Binding-site contacts:
Ligand atom N2 contacts residue ILE201 of chain 1.A at 3.5 Å.
Ligand atom O15 contacts residue SER232 of chain 1.A at 3.3 Å.
Ligand atom C2 contacts residue ASP156 of chain 1.A at 3.6 Å.
Ligand atom O16 contacts residue VAL158 of chain 1.A at 3.8 Å.
Ligand atom N2 contacts residue ASP156 of chain 1.A at 2.8 Å (salt-bridge).
Ligand atom C14 contacts residue GLY230 of chain 1.A at 3.8 Å.
Ligand atom O6 contacts residue VAL158 of chain 1.A at 3.4 Å.
Ligand atom N9 contacts residue PHE106 of chain 1.A at 3.7 Å.
Ligand atom N3 contacts residue MET260 of chain 1.A at 3.2 Å.
Ligand atom O6 contacts residue ASP156 of chain 1.A at 3.6 Å.
Ligand atom C7 contacts residue MET260 of chain 1.A at 3.7 Å (hydrophobic).
Ligand atom N11 contacts residue PHE106 of chain 1.A at 3.8 Å.
Ligand atom O16 contacts residue GLY230 of chain 1.A at 3.8 Å.
Ligand atom N11 contacts residue GLY230 of chain 1.A at 3.5 Å (h-bond).
Ligand atom C8 contacts residue PHE106 of chain 1.A at 3.6 Å (hydrophobic).
Ligand atom N3 contacts residue PHE106 of chain 1.A at 3.7 Å.
Ligand atom N1 contacts residue VAL158 of chain 1.A at 3.5 Å.
Ligand atom C4 contacts residue MET260 of chain 1.A at 3.5 Å (hydrophobic).
Ligand atom C6 contacts residue VAL158 of chain 1.A at 3.7 Å (hydrophobic).
Ligand atom N11 contacts residue LEU231 of chain 1.A at 3.4 Å (h-bond).
Ligand atom O6 contacts residue GLY230 of chain 1.A at 3.0 Å (h-bond).
Ligand atom C8 contacts residue MET260 of chain 1.A at 3.8 Å (hydrophobic).
Ligand atom C4 contacts residue PHE106 of chain 1.A at 3.6 Å (hydrophobic).
Ligand atom C19 contacts residue THR159 of chain 1.A at 3.0 Å.
Ligand atom C14 contacts residue PHE106 of chain 1.A at 3.7 Å (hydrophobic).
Ligand atom N2 contacts residue SER103 of chain 1.A at 3.2 Å (h-bond).
Ligand atom C6 contacts residue ASP156 of chain 1.A at 3.6 Å.
Ligand atom C20 contacts residue LEU231 of chain 1.A at 3.7 Å (hydrophobic).
Ligand atom C7 contacts residue PHE106 of chain 1.A at 3.6 Å (hydrophobic).
Ligand atom C2 contacts residue MET260 of chain 1.A at 3.6 Å (hydrophobic).
Ligand atom O15 contacts residue LEU231 of chain 1.A at 2.3 Å (h-bond).
Ligand atom C20 contacts residue SER232 of chain 1.A at 2.8 Å.
Ligand atom O6 contacts residue GLN203 of chain 1.A at 3.2 Å (h-bond).
Ligand atom O6 contacts residue GLY229 of chain 1.A at 3.5 Å.
Ligand atom C10 contacts residue LEU231 of chain 1.A at 3.4 Å (hydrophobic).
Ligand atom C14 contacts residue LEU231 of chain 1.A at 3.0 Å (hydrophobic).
Ligand atom C10 contacts residue MET260 of chain 1.A at 3.6 Å (hydrophobic).
Ligand atom C20 contacts residue GLY230 of chain 1.A at 3.6 Å.
Ligand atom C18 contacts residue PHE106 of chain 1.A at 3.6 Å (hydrophobic).
Ligand atom N1 contacts residue ASP156 of chain 1.A at 2.8 Å (salt-bridge).

Sequence of chain 1.A:
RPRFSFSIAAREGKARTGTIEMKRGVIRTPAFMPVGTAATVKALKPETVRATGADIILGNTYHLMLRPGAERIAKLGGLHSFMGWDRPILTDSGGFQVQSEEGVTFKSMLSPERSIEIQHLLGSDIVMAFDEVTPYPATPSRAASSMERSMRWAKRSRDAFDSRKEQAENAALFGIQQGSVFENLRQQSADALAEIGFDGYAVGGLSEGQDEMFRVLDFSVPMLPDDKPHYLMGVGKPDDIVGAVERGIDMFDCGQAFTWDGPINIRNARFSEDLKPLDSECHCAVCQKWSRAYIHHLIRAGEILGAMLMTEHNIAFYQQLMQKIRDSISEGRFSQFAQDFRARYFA

This small molecule binds to this protein.
Small molecule (SMILES): CC(C)(C)OC(=O)NCc1c[nH]c2nc(N)[nH]c(=O)c12